The protein below binds the small molecule below.
Small molecule (SMILES): [NH3+]Cc1cc(-c2ccccc2)no1

Sequence of chain 4.B:
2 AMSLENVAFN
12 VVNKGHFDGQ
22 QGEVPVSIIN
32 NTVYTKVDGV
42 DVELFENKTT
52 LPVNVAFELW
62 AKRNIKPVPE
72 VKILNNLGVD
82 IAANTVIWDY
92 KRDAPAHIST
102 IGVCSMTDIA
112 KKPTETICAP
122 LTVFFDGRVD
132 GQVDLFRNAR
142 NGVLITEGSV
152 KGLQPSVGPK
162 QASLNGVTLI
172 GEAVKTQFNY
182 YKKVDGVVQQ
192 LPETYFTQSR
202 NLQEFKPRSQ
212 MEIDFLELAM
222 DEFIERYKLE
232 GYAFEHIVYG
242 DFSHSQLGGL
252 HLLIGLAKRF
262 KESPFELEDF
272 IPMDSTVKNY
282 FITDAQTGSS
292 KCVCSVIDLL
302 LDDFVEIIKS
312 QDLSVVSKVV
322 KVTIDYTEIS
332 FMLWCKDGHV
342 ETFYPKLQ

Binding-site contacts:
Ligand atom C04 contacts residue VAL189 of chain 4.B at 4.4 Å (hydrophobic).
Ligand atom C05 contacts residue PHE137 of chain 4.B at 4.4 Å (hydrophobic).
Ligand atom C12 contacts residue GLY187 of chain 4.B at 3.6 Å.
Ligand atom C06 contacts residue VAL151 of chain 4.B at 4.1 Å (hydrophobic).
Ligand atom C08 contacts residue VAL189 of chain 4.B at 4.2 Å (hydrophobic).
Ligand atom C05 contacts residue ARG138 of chain 4.B at 3.6 Å.
Ligand atom N11 contacts residue ARG138 of chain 4.B at 3.5 Å (salt-bridge).
Ligand atom C09 contacts residue LYS184 of chain 4.B at 4.2 Å.
Ligand atom C06 contacts residue ARG138 of chain 4.B at 3.2 Å.
Ligand atom C07 contacts residue VAL189 of chain 4.B at 3.8 Å (hydrophobic).
Ligand atom C02 contacts residue LYS152 of chain 4.B at 3.5 Å.
Ligand atom C06 contacts residue LEU154 of chain 4.B at 3.4 Å (hydrophobic).
Ligand atom C02 contacts residue ARG138 of chain 4.B at 3.4 Å.
Ligand atom C04 contacts residue ARG138 of chain 4.B at 4.3 Å.
Ligand atom N11 contacts residue VAL189 of chain 4.B at 3.5 Å.
Ligand atom O10 contacts residue GLY187 of chain 4.B at 3.4 Å (h-bond).
Ligand atom O10 contacts residue ARG138 of chain 4.B at 3.8 Å.
Ligand atom N11 contacts residue LYS184 of chain 4.B at 3.0 Å (salt-bridge).
Ligand atom O10 contacts residue VAL189 of chain 4.B at 3.8 Å.
Ligand atom C03 contacts residue ARG138 of chain 4.B at 4.2 Å.
Ligand atom C02 contacts residue LEU154 of chain 4.B at 3.9 Å (hydrophobic).
Ligand atom O10 contacts residue LYS184 of chain 4.B at 3.0 Å (salt-bridge).
Ligand atom C09 contacts residue VAL189 of chain 4.B at 4.2 Å (hydrophobic).
Ligand atom C04 contacts residue LEU154 of chain 4.B at 3.9 Å (hydrophobic).
Ligand atom C01 contacts residue LYS152 of chain 4.B at 3.5 Å.
Ligand atom C01 contacts residue ARG138 of chain 4.B at 2.9 Å.
Ligand atom C03 contacts residue LEU154 of chain 4.B at 4.0 Å (hydrophobic).
Ligand atom C07 contacts residue ARG138 of chain 4.B at 4.2 Å.
Ligand atom C07 contacts residue LYS184 of chain 4.B at 4.3 Å.
Ligand atom C01 contacts residue VAL151 of chain 4.B at 3.8 Å (hydrophobic).
Ligand atom C01 contacts residue LEU154 of chain 4.B at 3.6 Å (hydrophobic).
Ligand atom C05 contacts residue LEU154 of chain 4.B at 3.7 Å (hydrophobic).
Ligand atom C09 contacts residue GLY187 of chain 4.B at 3.8 Å.